The small molecule below binds the protein below.
Small molecule (SMILES): C=CC[C@@H]1/C=C(\C)C[C@H](C)C[C@H](OC)[C@H]2O[C@@](O)(C(=O)C(=O)N3CCCC[C@H]3C(=O)O[C@H](/C(C)=C/[C@@H]3CC[C@@H](O)[C@H](OC)C3)[C@H](C)[C@@H](O)CC1=O)[C@H](C)C[C@@H]2OC

Sequence of chain 3.A:
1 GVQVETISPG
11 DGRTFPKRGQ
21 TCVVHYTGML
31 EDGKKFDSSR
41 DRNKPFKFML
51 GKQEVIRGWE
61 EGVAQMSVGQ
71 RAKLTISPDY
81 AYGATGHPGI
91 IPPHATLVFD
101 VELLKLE

Sequence of chain 1.A:
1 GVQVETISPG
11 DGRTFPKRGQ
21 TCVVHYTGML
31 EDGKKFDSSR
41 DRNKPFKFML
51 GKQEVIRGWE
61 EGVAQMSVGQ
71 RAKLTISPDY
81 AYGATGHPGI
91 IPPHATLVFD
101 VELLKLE

Sequence of chain 4.A:
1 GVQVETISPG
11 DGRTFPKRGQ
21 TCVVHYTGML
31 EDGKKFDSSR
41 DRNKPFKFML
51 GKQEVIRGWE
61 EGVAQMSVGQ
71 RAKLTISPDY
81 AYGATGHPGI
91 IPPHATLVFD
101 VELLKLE

Binding-site contacts:
Ligand atom C4 contacts residue TRP59 of chain 1.A at 3.6 Å (hydrophobic).
Ligand atom O10 contacts residue GLU54 of chain 1.A at 2.7 Å (salt-bridge).
Ligand atom C41 contacts residue PHE46 of chain 1.A at 3.6 Å (hydrophobic).
Ligand atom C45 contacts residue ALA81 of chain 1.A at 3.3 Å (hydrophobic).
Ligand atom C1 contacts residue TYR82 of chain 1.A at 3.6 Å (hydrophobic).
Ligand atom C32 contacts residue GLY86 of chain 4.A at 3.4 Å.
Ligand atom O11 contacts residue GLY86 of chain 4.A at 3.5 Å (h-bond).
Ligand atom C30 contacts residue ILE56 of chain 1.A at 3.7 Å (hydrophobic).
Ligand atom O11 contacts residue THR85 of chain 4.A at 3.4 Å.
Ligand atom O12 contacts residue HIS87 of chain 4.A at 3.7 Å.
Ligand atom O2 contacts residue ILE56 of chain 1.A at 2.8 Å (h-bond).
Ligand atom C10 contacts residue ASP37 of chain 1.A at 3.4 Å.
Ligand atom C35 contacts residue TYR82 of chain 1.A at 3.7 Å (hydrophobic).
Ligand atom C18 contacts residue PRO88 of chain 3.A at 3.4 Å (hydrophobic).
Ligand atom O12 contacts residue TYR82 of chain 4.A at 3.6 Å.
Ligand atom C3 contacts residue TRP59 of chain 1.A at 3.5 Å (hydrophobic).
Ligand atom O4 contacts residue ASP37 of chain 1.A at 3.3 Å (salt-bridge).
Ligand atom O12 contacts residue GLY86 of chain 4.A at 2.9 Å (h-bond).
Ligand atom C38 contacts residue HIS87 of chain 3.A at 3.7 Å.
Ligand atom C8 contacts residue TYR82 of chain 1.A at 3.5 Å (hydrophobic).
Ligand atom O6 contacts residue ASP37 of chain 1.A at 2.7 Å (salt-bridge).
Ligand atom C14 contacts residue ASP37 of chain 1.A at 3.5 Å.
Ligand atom O3 contacts residue TYR82 of chain 1.A at 2.7 Å (h-bond).
Ligand atom C35 contacts residue ILE91 of chain 1.A at 3.6 Å (hydrophobic).
Ligand atom C37 contacts residue PRO88 of chain 3.A at 3.3 Å (hydrophobic).
Ligand atom C5 contacts residue TYR26 of chain 1.A at 3.7 Å (hydrophobic).
Ligand atom O5 contacts residue ASP37 of chain 1.A at 3.2 Å (salt-bridge).
Ligand atom C36 contacts residue TYR26 of chain 1.A at 3.6 Å (hydrophobic).
Ligand atom O4 contacts residue TYR26 of chain 1.A at 3.4 Å.
Ligand atom C2 contacts residue TYR82 of chain 1.A at 3.7 Å (hydrophobic).
Ligand atom C42 contacts residue TYR82 of chain 1.A at 3.3 Å (hydrophobic).
Ligand atom C11 contacts residue TYR82 of chain 1.A at 3.7 Å (hydrophobic).
Ligand atom O4 contacts residue PHE99 of chain 1.A at 3.6 Å.
Ligand atom O2 contacts residue VAL55 of chain 1.A at 3.2 Å.
Ligand atom O4 contacts residue PHE36 of chain 1.A at 3.4 Å.
Ligand atom C4 contacts residue PHE46 of chain 1.A at 3.7 Å (hydrophobic).
Ligand atom C19 contacts residue PRO88 of chain 3.A at 3.3 Å (hydrophobic).
Ligand atom C36 contacts residue ARG42 of chain 1.A at 3.7 Å.
Ligand atom O3 contacts residue PHE99 of chain 1.A at 3.6 Å.
Ligand atom C15 contacts residue ASP37 of chain 1.A at 3.7 Å.